Sequence of chain 18.G:
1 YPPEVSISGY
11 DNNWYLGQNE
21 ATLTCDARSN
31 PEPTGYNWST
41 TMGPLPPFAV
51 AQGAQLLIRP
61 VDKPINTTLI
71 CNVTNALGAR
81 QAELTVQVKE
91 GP

Binding-site contacts:
Ligand atom C5 contacts residue ASN72 of chain 18.G at 3.7 Å.
Ligand atom C5 contacts residue THR74 of chain 18.G at 3.9 Å.
Ligand atom N2 contacts residue ASN72 of chain 18.G at 3.2 Å (h-bond).
Ligand atom C7 contacts residue GLN81 of chain 18.G at 3.8 Å.
Ligand atom N2 contacts residue GLN81 of chain 18.G at 4.3 Å.
Ligand atom C6 contacts residue THR74 of chain 18.G at 3.7 Å.
Ligand atom O7 contacts residue GLN81 of chain 18.G at 3.9 Å.
Ligand atom O5 contacts residue THR74 of chain 18.G at 4.0 Å.
Ligand atom C1 contacts residue ASN72 of chain 18.G at 1.5 Å.
Ligand atom C2 contacts residue ASN72 of chain 18.G at 2.6 Å.
Ligand atom C3 contacts residue ASN72 of chain 18.G at 4.0 Å.
Ligand atom O7 contacts residue ASN72 of chain 18.G at 3.3 Å (h-bond).
Ligand atom C7 contacts residue ASN72 of chain 18.G at 3.5 Å.
Ligand atom C8 contacts residue GLN81 of chain 18.G at 3.2 Å.
Ligand atom C1 contacts residue ALA79 of chain 18.G at 4.3 Å (hydrophobic).
Ligand atom O5 contacts residue ASN72 of chain 18.G at 2.4 Å (h-bond).
Ligand atom C4 contacts residue ASN72 of chain 18.G at 4.3 Å.

A protein and the small-molecule ligand that binds it are described below.
Small molecule (SMILES): CC(=O)N[C@@H]1[C@@H](O)[C@H](O)[C@@H](CO)O[C@H]1O